Binding-site contacts:
Ligand atom O1 contacts residue MET214 of chain 12.A at 3.2 Å.
Ligand atom CM4 contacts residue TYR142 of chain 12.A at 3.9 Å (hydrophobic).
Ligand atom C1B contacts residue LEU181 of chain 12.A at 3.9 Å (hydrophobic).
Ligand atom N1A contacts residue LEU217 of chain 12.A at 3.4 Å.
Ligand atom C4 contacts residue LEU100 of chain 12.A at 3.8 Å (hydrophobic).
Ligand atom C1C contacts residue MET214 of chain 12.A at 3.4 Å (hydrophobic).
Ligand atom CM2 contacts residue ILE77 of chain 12.A at 3.9 Å (hydrophobic).
Ligand atom C4A contacts residue PHE179 of chain 12.A at 3.5 Å (hydrophobic).
Ligand atom C5 contacts residue MET214 of chain 12.A at 3.7 Å (hydrophobic).
Ligand atom CM3 contacts residue TYR190 of chain 12.A at 3.8 Å (hydrophobic).
Ligand atom O1 contacts residue LEU100 of chain 12.A at 3.8 Å.
Ligand atom N2 contacts residue LEU100 of chain 12.A at 3.8 Å.
Ligand atom C5 contacts residue LEU100 of chain 12.A at 4.0 Å (hydrophobic).
Ligand atom N1A contacts residue PHE179 of chain 12.A at 3.2 Å.
Ligand atom N1A contacts residue MET124 of chain 12.A at 3.9 Å.
Ligand atom C5B contacts residue TYR144 of chain 12.A at 3.7 Å (hydrophobic).
Ligand atom CM4 contacts residue TYR144 of chain 12.A at 3.8 Å (hydrophobic).
Ligand atom C4 contacts residue MET214 of chain 12.A at 4.0 Å (hydrophobic).
Ligand atom C6B contacts residue LEU181 of chain 12.A at 3.5 Å (hydrophobic).
Ligand atom C4 contacts residue TYR190 of chain 12.A at 3.8 Å (hydrophobic).
Ligand atom C3 contacts residue LEU100 of chain 12.A at 3.7 Å (hydrophobic).
Ligand atom N2 contacts residue MET214 of chain 12.A at 3.7 Å.
Ligand atom CM4 contacts residue VAL168 of chain 12.A at 3.9 Å (hydrophobic).
Ligand atom CM6 contacts residue LEU181 of chain 12.A at 3.8 Å (hydrophobic).
Ligand atom N3A contacts residue PHE179 of chain 12.A at 3.6 Å.
Ligand atom C1B contacts residue ILE98 of chain 12.A at 3.6 Å (hydrophobic).
Ligand atom CM6 contacts residue TYR144 of chain 12.A at 3.7 Å (hydrophobic).
Ligand atom N2A contacts residue TYR144 of chain 12.A at 4.0 Å.
Ligand atom CM2 contacts residue ILE122 of chain 12.A at 3.9 Å (hydrophobic).
Ligand atom N3A contacts residue TYR144 of chain 12.A at 3.2 Å.
Ligand atom CM6 contacts residue LEU184 of chain 12.A at 3.6 Å (hydrophobic).
Ligand atom O1B contacts residue ILE98 of chain 12.A at 3.1 Å.
Ligand atom CM4 contacts residue ALA166 of chain 12.A at 3.1 Å (hydrophobic).
Ligand atom C6B contacts residue ILE98 of chain 12.A at 3.8 Å (hydrophobic).
Ligand atom N2A contacts residue PHE179 of chain 12.A at 3.3 Å.
Ligand atom N5A contacts residue LEU217 of chain 12.A at 3.7 Å.
Ligand atom N5A contacts residue PHE179 of chain 12.A at 3.2 Å.
Ligand atom C3C contacts residue LEU181 of chain 12.A at 4.0 Å (hydrophobic).
Ligand atom C5B contacts residue LEU181 of chain 12.A at 3.6 Å (hydrophobic).
Ligand atom C4A contacts residue TYR144 of chain 12.A at 3.5 Å (hydrophobic).

The small molecule below binds the protein below.
Small molecule (SMILES): Cc1cc(CCCOc2c(C)cc(-n3nnc(C)n3)cc2C)on1

Sequence of chain 12.A:
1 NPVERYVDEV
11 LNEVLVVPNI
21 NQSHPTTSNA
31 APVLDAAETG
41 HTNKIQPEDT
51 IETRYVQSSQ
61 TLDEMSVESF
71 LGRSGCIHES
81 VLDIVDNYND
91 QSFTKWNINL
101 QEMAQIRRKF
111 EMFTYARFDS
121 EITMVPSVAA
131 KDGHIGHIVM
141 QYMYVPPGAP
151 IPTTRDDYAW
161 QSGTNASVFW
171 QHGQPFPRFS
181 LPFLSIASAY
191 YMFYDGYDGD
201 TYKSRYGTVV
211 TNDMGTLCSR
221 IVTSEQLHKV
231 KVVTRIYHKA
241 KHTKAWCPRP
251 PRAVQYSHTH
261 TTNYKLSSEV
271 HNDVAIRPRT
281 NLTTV